A small-molecule ligand and the protein it binds are described below.
Small molecule (SMILES): CC(=O)N[C@H]1[C@H](O[C@H]2[C@H](O)[C@@H](NC(C)=O)CO[C@@H]2CO)O[C@H](CO)[C@@H](O)[C@@H]1O

Sequence of chain 1.BA:
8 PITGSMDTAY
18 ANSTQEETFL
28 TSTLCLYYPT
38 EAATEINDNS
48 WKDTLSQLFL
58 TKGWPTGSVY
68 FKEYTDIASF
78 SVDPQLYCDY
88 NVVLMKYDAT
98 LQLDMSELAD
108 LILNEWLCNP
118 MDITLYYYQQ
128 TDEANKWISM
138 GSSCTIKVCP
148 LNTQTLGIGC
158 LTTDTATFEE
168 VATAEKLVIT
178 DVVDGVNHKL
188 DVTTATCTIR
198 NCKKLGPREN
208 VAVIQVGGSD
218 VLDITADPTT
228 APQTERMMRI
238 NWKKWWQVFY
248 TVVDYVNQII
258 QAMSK

Binding-site contacts:
Ligand atom C8 contacts residue TYR17 of chain 1.BA at 4.4 Å (hydrophobic).
Ligand atom N2 contacts residue ASN19 of chain 1.BA at 3.2 Å (h-bond).
Ligand atom O7 contacts residue ASN19 of chain 1.BA at 4.2 Å.
Ligand atom C3 contacts residue ASN19 of chain 1.BA at 4.0 Å.
Ligand atom C4 contacts residue ASN19 of chain 1.BA at 4.4 Å.
Ligand atom C2 contacts residue ASN19 of chain 1.BA at 2.9 Å.
Ligand atom C1 contacts residue ASN19 of chain 1.BA at 1.6 Å.
Ligand atom O5 contacts residue ASN19 of chain 1.BA at 2.5 Å (h-bond).
Ligand atom C7 contacts residue ASN19 of chain 1.BA at 3.8 Å.
Ligand atom C5 contacts residue ASN19 of chain 1.BA at 3.5 Å.